Binding-site contacts:
Ligand atom C65 contacts residue THR21 of chain 1.K at 3.6 Å.
Ligand atom O52 contacts residue SER124 of chain 1.L at 3.5 Å (h-bond).
Ligand atom C53 contacts residue ARG137 of chain 1.L at 3.6 Å.
Ligand atom C31 contacts residue THR1 of chain 1.K at 1.4 Å.
Ligand atom O32 contacts residue THR1 of chain 1.K at 2.2 Å (h-bond).
Ligand atom O27 contacts residue THR21 of chain 1.K at 3.2 Å (h-bond).
Ligand atom C39 contacts residue MES1 of chain 1.LA at 3.3 Å.
Ligand atom C39 contacts residue THR1 of chain 1.K at 2.5 Å.
Ligand atom C62 contacts residue SER96 of chain 1.K at 3.6 Å.
Ligand atom O32 contacts residue MES1 of chain 1.LA at 2.5 Å (h-bond).
Ligand atom N15 contacts residue THR21 of chain 1.K at 3.0 Å (h-bond).
Ligand atom C37 contacts residue TYR169 of chain 1.K at 3.6 Å (hydrophobic).
Ligand atom O32 contacts residue GLY47 of chain 1.K at 3.2 Å (h-bond).
Ligand atom C30 contacts residue LYS33 of chain 1.K at 3.7 Å.
Ligand atom N28 contacts residue THR1 of chain 1.K at 3.6 Å.
Ligand atom O27 contacts residue ALA20 of chain 1.K at 3.3 Å.
Ligand atom C38 contacts residue THR1 of chain 1.K at 2.4 Å.
Ligand atom C54 contacts residue SER27 of chain 1.K at 3.5 Å.
Ligand atom C41 contacts residue LYS33 of chain 1.K at 3.4 Å.
Ligand atom C37 contacts residue THR1 of chain 1.K at 1.5 Å.
Ligand atom O40 contacts residue THR21 of chain 1.K at 3.3 Å (h-bond).
Ligand atom C38 contacts residue ARG19 of chain 1.K at 3.5 Å.
Ligand atom C50 contacts residue SER130 of chain 1.L at 3.4 Å.
Ligand atom C11 contacts residue THR21 of chain 1.K at 3.5 Å.
Ligand atom C56 contacts residue SER130 of chain 1.L at 3.2 Å.
Ligand atom C38 contacts residue TYR169 of chain 1.K at 3.1 Å (hydrophobic).
Ligand atom C63 contacts residue GLY47 of chain 1.K at 3.7 Å.
Ligand atom C50 contacts residue MET31 of chain 1.K at 3.5 Å (hydrophobic).
Ligand atom C30 contacts residue GLY47 of chain 1.K at 3.7 Å.
Ligand atom C30 contacts residue THR1 of chain 1.K at 2.7 Å.
Ligand atom C51 contacts residue SER124 of chain 1.L at 3.5 Å.
Ligand atom O3 contacts residue SER27 of chain 1.K at 2.6 Å (h-bond).
Ligand atom O14 contacts residue ALA49 of chain 1.K at 3.3 Å (h-bond).
Ligand atom C46 contacts residue LYS33 of chain 1.K at 3.2 Å.
Ligand atom O40 contacts residue THR1 of chain 1.K at 3.5 Å (h-bond).
Ligand atom C16 contacts residue GLY47 of chain 1.K at 3.4 Å.
Ligand atom C26 contacts residue GLY47 of chain 1.K at 3.7 Å.
Ligand atom O40 contacts residue MES1 of chain 1.LA at 3.3 Å (h-bond).
Ligand atom N28 contacts residue GLY47 of chain 1.K at 3.1 Å (h-bond).
Ligand atom C29 contacts residue THR1 of chain 1.K at 2.3 Å.

Sequence of chain 1.L:
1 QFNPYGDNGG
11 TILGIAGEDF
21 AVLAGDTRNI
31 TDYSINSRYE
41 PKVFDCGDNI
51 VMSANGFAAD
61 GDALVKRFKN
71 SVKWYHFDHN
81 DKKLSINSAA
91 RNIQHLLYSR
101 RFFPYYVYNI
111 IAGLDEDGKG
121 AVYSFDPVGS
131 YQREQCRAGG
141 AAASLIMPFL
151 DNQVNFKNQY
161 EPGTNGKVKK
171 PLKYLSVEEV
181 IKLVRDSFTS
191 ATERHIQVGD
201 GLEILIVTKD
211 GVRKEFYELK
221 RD

Sequence of chain 1.K:
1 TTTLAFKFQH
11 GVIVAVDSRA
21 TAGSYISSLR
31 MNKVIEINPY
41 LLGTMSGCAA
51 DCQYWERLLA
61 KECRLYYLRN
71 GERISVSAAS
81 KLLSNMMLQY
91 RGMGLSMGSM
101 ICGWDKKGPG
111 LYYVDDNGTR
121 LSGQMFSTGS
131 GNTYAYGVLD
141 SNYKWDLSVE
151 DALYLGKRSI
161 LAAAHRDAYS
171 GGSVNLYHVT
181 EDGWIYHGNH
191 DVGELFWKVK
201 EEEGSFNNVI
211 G

A protein and the small-molecule ligand that binds it are described below.
Small molecule (SMILES): C[C@H](CO)[C@H](O)[C@H](Cc1ccccc1)NC(=O)[C@H](Cc1c[nH]c2ccccc12)NC(=O)[C@@H](C)NC(=O)CN1CCOCC1